Binding-site contacts:
Ligand atom N1 contacts residue SER47 of chain 29.C at 2.7 Å (h-bond).
Ligand atom O2' contacts residue TYR85 of chain 29.C at 3.5 Å.
Ligand atom C5' contacts residue TYR85 of chain 29.C at 3.1 Å (hydrophobic).
Ligand atom OP1 contacts residue ARG49 of chain 28.D at 2.5 Å (salt-bridge).
Ligand atom O3' contacts residue TYR85 of chain 29.C at 3.6 Å.
Ligand atom N6 contacts residue THR59 of chain 29.C at 2.9 Å (h-bond).
Ligand atom OP1 contacts residue SER52 of chain 28.D at 3.0 Å.
Ligand atom P contacts residue ARG49 of chain 28.D at 2.9 Å.
Ligand atom N1 contacts residue THR59 of chain 29.C at 3.6 Å.
Ligand atom C2 contacts residue SER47 of chain 29.C at 3.0 Å.
Ligand atom N6 contacts residue THR45 of chain 29.C at 2.9 Å (h-bond).
Ligand atom N1 contacts residue TYR85 of chain 29.C at 3.6 Å.
Ligand atom O3' contacts residue SER51 of chain 28.D at 3.5 Å (h-bond).
Ligand atom C3' contacts residue TYR85 of chain 29.C at 3.3 Å (hydrophobic).
Ligand atom C5 contacts residue THR45 of chain 29.C at 3.3 Å.
Ligand atom OP1 contacts residue ASN55 of chain 28.D at 3.3 Å (h-bond).
Ligand atom C2' contacts residue TYR85 of chain 29.C at 3.4 Å (hydrophobic).
Ligand atom P contacts residue TYR85 of chain 29.C at 3.5 Å.
Ligand atom OP2 contacts residue TYR85 of chain 29.C at 2.5 Å (h-bond).
Ligand atom C2' contacts residue GLU63 of chain 29.C at 3.5 Å.
Ligand atom OP2 contacts residue SER51 of chain 28.D at 3.2 Å (h-bond).
Ligand atom C5 contacts residue TYR85 of chain 29.C at 3.5 Å (hydrophobic).
Ligand atom O2' contacts residue GLU63 of chain 29.C at 3.0 Å (salt-bridge).
Ligand atom OP2 contacts residue LYS43 of chain 29.C at 3.2 Å (salt-bridge).
Ligand atom C4' contacts residue TYR85 of chain 29.C at 3.3 Å (hydrophobic).
Ligand atom C6 contacts residue TYR85 of chain 29.C at 3.5 Å (hydrophobic).
Ligand atom C5' contacts residue SER51 of chain 28.D at 3.5 Å.
Ligand atom OP1 contacts residue SER51 of chain 28.D at 3.3 Å.
Ligand atom OP2 contacts residue LYS57 of chain 28.D at 3.4 Å.
Ligand atom P contacts residue SER51 of chain 28.D at 3.4 Å.
Ligand atom N7 contacts residue THR45 of chain 29.C at 2.6 Å (h-bond).
Ligand atom OP2 contacts residue ASN55 of chain 28.D at 3.2 Å (h-bond).
Ligand atom N6 contacts residue CYS46 of chain 29.C at 3.4 Å (h-bond).
Ligand atom O4' contacts residue LYS61 of chain 29.C at 3.1 Å (salt-bridge).
Ligand atom C4 contacts residue TYR85 of chain 29.C at 3.5 Å (hydrophobic).
Ligand atom O2 contacts residue ASN87 of chain 29.C at 3.2 Å (h-bond).
Ligand atom C6 contacts residue THR45 of chain 29.C at 3.5 Å.
Ligand atom OP1 contacts residue SER51 of chain 28.D at 2.7 Å (h-bond).
Ligand atom OP2 contacts residue ARG49 of chain 28.D at 2.4 Å (salt-bridge).
Ligand atom OP2 contacts residue LYS57 of chain 28.D at 2.7 Å (salt-bridge).

The protein below binds the small molecule below.
Small molecule (SMILES): Nc1ccn([C@@H]2O[C@H](CO[P](=O)(O)O[C@H]3[C@@H](O)[C@H](n4ccc(N)nc4=O)O[C@@H]3CO[P](=O)(O)O[C@H]3[C@@H](O)[C@H](n4cnc5c(N)ncnc54)O[C@@H]3CO[P](=O)(O)O[C@H]3[C@@H](O)[C@H](n4ccc(N)nc4=O)O[C@@H]3CO[P](=O)(O)O[C@H]3[C@@H](O)[C@H](n4ccc(=O)[nH]c4=O)O[C@@H]3CO[P](=O)(O)O[C@H]3[C@@H](O)[C@H](n4cnc5c(N)ncnc54)O[C@@H]3CO[P](=O)(O)O[C@H]3[C@@H](O)[C@H](n4cnc5c(=O)nc(N)[nH]c54)O[C@@H]3CO[P](=O)(O)O[C@H]3[C@@H](O)[C@H](n4cnc5c(=O)nc(N)[nH]c54)O[C@@H]3CO)[C@@H](O)[C@H]2O)c(=O)n1

Sequence of chain 28.D:
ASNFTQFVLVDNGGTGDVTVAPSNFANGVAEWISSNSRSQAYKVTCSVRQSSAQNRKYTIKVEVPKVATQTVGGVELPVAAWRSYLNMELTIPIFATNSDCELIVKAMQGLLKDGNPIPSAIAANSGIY

Sequence of chain 29.C:
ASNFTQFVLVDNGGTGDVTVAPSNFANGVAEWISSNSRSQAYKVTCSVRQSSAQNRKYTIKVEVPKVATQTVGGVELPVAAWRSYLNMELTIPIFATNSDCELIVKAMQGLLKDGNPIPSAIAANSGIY